Sequence of chain 1.A:
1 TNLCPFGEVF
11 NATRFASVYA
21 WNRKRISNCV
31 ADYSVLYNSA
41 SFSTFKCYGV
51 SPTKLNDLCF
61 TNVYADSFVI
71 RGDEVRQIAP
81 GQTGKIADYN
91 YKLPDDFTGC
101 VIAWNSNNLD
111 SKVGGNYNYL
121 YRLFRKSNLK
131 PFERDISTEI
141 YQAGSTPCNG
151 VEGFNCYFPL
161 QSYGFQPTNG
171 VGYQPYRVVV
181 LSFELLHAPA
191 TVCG

This small molecule binds to this protein.
Small molecule (SMILES): CC(=O)N[C@@H]1[C@@H](O)[C@H](O)[C@@H](CO)O[C@H]1O

Binding-site contacts:
Ligand atom N2 contacts residue ASN11 of chain 1.A at 2.9 Å (h-bond).
Ligand atom C7 contacts residue ASN11 of chain 1.A at 3.9 Å.
Ligand atom C5 contacts residue ASN11 of chain 1.A at 3.6 Å.
Ligand atom C8 contacts residue PHE6 of chain 1.A at 4.1 Å (hydrophobic).
Ligand atom O7 contacts residue ASN11 of chain 1.A at 4.4 Å.
Ligand atom C4 contacts residue ASN11 of chain 1.A at 4.2 Å.
Ligand atom O5 contacts residue ASN11 of chain 1.A at 2.4 Å (h-bond).
Ligand atom C1 contacts residue ASN11 of chain 1.A at 1.4 Å.
Ligand atom C8 contacts residue PHE10 of chain 1.A at 4.1 Å (hydrophobic).
Ligand atom C2 contacts residue ASN11 of chain 1.A at 2.5 Å.
Ligand atom C3 contacts residue ASN11 of chain 1.A at 3.8 Å.
Ligand atom C8 contacts residue LEU36 of chain 1.A at 4.3 Å (hydrophobic).